Binding-site contacts:
Ligand atom C3 contacts residue TYR171 of chain 2.A at 3.8 Å (hydrophobic).
Ligand atom O7 contacts residue TRP199 of chain 2.A at 4.0 Å.
Ligand atom C2 contacts residue ASP204 of chain 2.A at 3.8 Å.
Ligand atom N2 contacts residue TYR171 of chain 2.A at 4.1 Å.
Ligand atom O3 contacts residue GLY200 of chain 2.A at 3.5 Å.
Ligand atom C5 contacts residue TYR171 of chain 2.A at 4.1 Å (hydrophobic).
Ligand atom C7 contacts residue ASP204 of chain 2.A at 3.6 Å.
Ligand atom C3 contacts residue ASP204 of chain 2.A at 4.0 Å.
Ligand atom C6 contacts residue TYR171 of chain 2.A at 4.1 Å (hydrophobic).
Ligand atom C4 contacts residue GOL1 of chain 2.I at 3.9 Å.
Ligand atom C8 contacts residue PHE245 of chain 2.A at 4.0 Å (hydrophobic).
Ligand atom N2 contacts residue GLY201 of chain 2.A at 3.8 Å.
Ligand atom C4 contacts residue TYR171 of chain 2.A at 3.9 Å (hydrophobic).
Ligand atom C7 contacts residue GLY201 of chain 2.A at 3.7 Å.
Ligand atom O3 contacts residue GOL1 of chain 2.I at 3.4 Å.
Ligand atom O7 contacts residue ARG244 of chain 2.A at 2.9 Å (salt-bridge).
Ligand atom C5 contacts residue TYR171 of chain 2.A at 3.8 Å (hydrophobic).
Ligand atom C3 contacts residue ASP203 of chain 2.A at 3.2 Å.
Ligand atom C8 contacts residue GLY201 of chain 2.A at 3.7 Å.
Ligand atom N2 contacts residue ASP204 of chain 2.A at 2.8 Å (salt-bridge).
Ligand atom O3 contacts residue ASP203 of chain 2.A at 2.6 Å (salt-bridge).
Ligand atom C7 contacts residue ARG244 of chain 2.A at 3.9 Å.
Ligand atom C8 contacts residue ASP204 of chain 2.A at 3.5 Å.
Ligand atom O2 contacts residue PHE245 of chain 2.A at 3.7 Å.
Ligand atom O4 contacts residue ASP203 of chain 2.A at 2.5 Å (salt-bridge).
Ligand atom O4 contacts residue TYR174 of chain 2.A at 3.3 Å.
Ligand atom C2 contacts residue TYR171 of chain 2.A at 4.0 Å (hydrophobic).
Ligand atom C3 contacts residue GLY201 of chain 2.A at 3.9 Å.
Ligand atom O3 contacts residue GLY201 of chain 2.A at 2.7 Å (h-bond).
Ligand atom O4 contacts residue GOL1 of chain 2.I at 3.2 Å.
Ligand atom C1 contacts residue TYR171 of chain 2.A at 3.5 Å (hydrophobic).
Ligand atom C6 contacts residue PHE165 of chain 2.A at 3.6 Å (hydrophobic).
Ligand atom C5 contacts residue TYR174 of chain 2.A at 3.9 Å (hydrophobic).
Ligand atom O6 contacts residue PHE165 of chain 2.A at 3.9 Å.
Ligand atom C6 contacts residue TYR174 of chain 2.A at 3.8 Å (hydrophobic).
Ligand atom O5 contacts residue TYR171 of chain 2.A at 4.0 Å.
Ligand atom C4 contacts residue ASP203 of chain 2.A at 3.5 Å.
Ligand atom C8 contacts residue ILE248 of chain 2.A at 3.9 Å (hydrophobic).
Ligand atom O7 contacts residue GLY201 of chain 2.A at 4.0 Å.
Ligand atom O6 contacts residue TRP199 of chain 2.A at 3.8 Å.

A protein and the small-molecule ligand that binds it are described below.
Small molecule (SMILES): CC(=O)N[C@H]1[C@H](O[C@H]2[C@@H](O)[C@@H](CO)O[C@@H](O[C@H]3[C@H](O)[C@@H](O)[C@H](O)O[C@@H]3CO)[C@@H]2O)O[C@H](CO)[C@@H](O)[C@@H]1O

Sequence of chain 2.A:
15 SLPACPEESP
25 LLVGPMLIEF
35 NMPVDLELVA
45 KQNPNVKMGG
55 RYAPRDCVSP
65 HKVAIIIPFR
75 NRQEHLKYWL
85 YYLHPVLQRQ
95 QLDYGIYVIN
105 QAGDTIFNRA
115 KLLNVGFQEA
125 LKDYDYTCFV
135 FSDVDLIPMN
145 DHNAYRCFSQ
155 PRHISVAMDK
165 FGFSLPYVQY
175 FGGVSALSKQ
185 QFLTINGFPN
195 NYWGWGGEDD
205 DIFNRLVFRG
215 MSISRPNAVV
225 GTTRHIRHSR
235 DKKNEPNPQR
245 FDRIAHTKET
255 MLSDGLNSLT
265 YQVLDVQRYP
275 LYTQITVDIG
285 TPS